Binding-site contacts:
Ligand atom C7 contacts residue GLY432 of chain 1.D at 4.2 Å.
Ligand atom C3 contacts residue ASN261 of chain 1.D at 3.8 Å.
Ligand atom O7 contacts residue GLN436 of chain 1.D at 3.2 Å (h-bond).
Ligand atom C5 contacts residue GLU61 of chain 1.D at 3.8 Å.
Ligand atom O5 contacts residue ALA62 of chain 1.D at 4.2 Å.
Ligand atom C6 contacts residue GLU61 of chain 1.D at 3.2 Å.
Ligand atom C5 contacts residue ALA62 of chain 1.D at 3.9 Å (hydrophobic).
Ligand atom O5 contacts residue GLU61 of chain 1.D at 3.9 Å.
Ligand atom O5 contacts residue ASN261 of chain 1.D at 2.4 Å (h-bond).
Ligand atom O6 contacts residue VAL63 of chain 1.D at 3.6 Å.
Ligand atom C8 contacts residue GLN436 of chain 1.D at 3.5 Å.
Ligand atom N2 contacts residue ASN261 of chain 1.D at 2.9 Å (h-bond).
Ligand atom O7 contacts residue LEU433 of chain 1.D at 4.0 Å.
Ligand atom C7 contacts residue PRO82 of chain 1.D at 4.2 Å (hydrophobic).
Ligand atom C5 contacts residue ASN261 of chain 1.D at 3.7 Å.
Ligand atom C2 contacts residue ASN261 of chain 1.D at 2.4 Å.
Ligand atom O7 contacts residue PRO82 of chain 1.D at 3.2 Å.
Ligand atom N2 contacts residue ALA62 of chain 1.D at 3.8 Å.
Ligand atom C3 contacts residue ALA62 of chain 1.D at 3.4 Å (hydrophobic).
Ligand atom C7 contacts residue GLN436 of chain 1.D at 3.2 Å.
Ligand atom O4 contacts residue VAL63 of chain 1.D at 3.3 Å.
Ligand atom C7 contacts residue ASN261 of chain 1.D at 3.7 Å.
Ligand atom O6 contacts residue GLU61 of chain 1.D at 2.2 Å (salt-bridge).
Ligand atom O7 contacts residue GLY432 of chain 1.D at 3.0 Å (h-bond).
Ligand atom C5 contacts residue VAL63 of chain 1.D at 3.9 Å (hydrophobic).
Ligand atom O3 contacts residue GLN436 of chain 1.D at 3.0 Å (h-bond).
Ligand atom N2 contacts residue GLN436 of chain 1.D at 3.7 Å.
Ligand atom C1 contacts residue ASN261 of chain 1.D at 1.4 Å.
Ligand atom C3 contacts residue GLN436 of chain 1.D at 4.1 Å.
Ligand atom O3 contacts residue PRO82 of chain 1.D at 4.2 Å.
Ligand atom O7 contacts residue VAL63 of chain 1.D at 3.2 Å.
Ligand atom C7 contacts residue VAL63 of chain 1.D at 3.6 Å (hydrophobic).
Ligand atom C2 contacts residue ALA62 of chain 1.D at 3.7 Å (hydrophobic).
Ligand atom N2 contacts residue VAL63 of chain 1.D at 4.2 Å.
Ligand atom C8 contacts residue ASN261 of chain 1.D at 4.1 Å.
Ligand atom C4 contacts residue VAL63 of chain 1.D at 4.0 Å (hydrophobic).
Ligand atom C1 contacts residue ALA62 of chain 1.D at 3.5 Å (hydrophobic).
Ligand atom C4 contacts residue ALA62 of chain 1.D at 4.2 Å (hydrophobic).
Ligand atom C8 contacts residue VAL63 of chain 1.D at 4.1 Å (hydrophobic).
Ligand atom C4 contacts residue ASN261 of chain 1.D at 4.2 Å.

A protein and the small-molecule ligand that binds it are described below.
Small molecule (SMILES): CC(=O)N[C@H]1[C@H](O[C@H]2[C@H](O)[C@@H](NC(C)=O)CO[C@@H]2CO)O[C@H](CO)[C@@H](O)[C@@H]1O

Sequence of chain 1.D:
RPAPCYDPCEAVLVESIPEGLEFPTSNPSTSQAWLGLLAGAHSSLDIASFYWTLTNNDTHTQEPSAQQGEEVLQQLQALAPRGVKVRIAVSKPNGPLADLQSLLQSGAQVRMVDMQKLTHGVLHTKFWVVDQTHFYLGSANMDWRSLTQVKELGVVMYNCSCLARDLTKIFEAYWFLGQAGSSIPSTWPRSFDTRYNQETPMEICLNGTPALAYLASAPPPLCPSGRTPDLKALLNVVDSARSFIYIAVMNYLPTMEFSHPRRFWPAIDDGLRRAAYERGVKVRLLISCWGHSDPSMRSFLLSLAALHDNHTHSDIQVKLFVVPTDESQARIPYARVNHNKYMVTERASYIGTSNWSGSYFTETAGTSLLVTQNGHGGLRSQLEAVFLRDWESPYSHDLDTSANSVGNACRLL